Sequence of chain 1.C:
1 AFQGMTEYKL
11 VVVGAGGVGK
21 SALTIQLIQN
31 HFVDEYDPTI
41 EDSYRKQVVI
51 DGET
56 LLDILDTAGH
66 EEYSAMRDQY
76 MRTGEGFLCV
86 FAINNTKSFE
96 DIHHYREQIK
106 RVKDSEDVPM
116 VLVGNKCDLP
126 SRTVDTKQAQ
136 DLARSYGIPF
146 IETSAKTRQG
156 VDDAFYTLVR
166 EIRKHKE

Binding-site contacts:
Ligand atom O1B contacts residue LYS20 of chain 1.C at 3.5 Å (salt-bridge).
Ligand atom O2B contacts residue GLY17 of chain 1.C at 3.6 Å (h-bond).
Ligand atom N3B contacts residue MG1 of chain 1.M at 3.5 Å.
Ligand atom O3A contacts residue GLY19 of chain 1.C at 3.2 Å (h-bond).
Ligand atom O4' contacts residue LYS121 of chain 1.C at 3.3 Å (salt-bridge).
Ligand atom O6 contacts residue ASP123 of chain 1.C at 3.6 Å.
Ligand atom O2G contacts residue LYS20 of chain 1.C at 2.5 Å (salt-bridge).
Ligand atom O2' contacts residue ASP34 of chain 1.C at 3.1 Å (salt-bridge).
Ligand atom O6 contacts residue ALA150 of chain 1.C at 2.8 Å (h-bond).
Ligand atom O1G contacts residue THR39 of chain 1.C at 2.9 Å (h-bond).
Ligand atom N1 contacts residue ASP123 of chain 1.C at 2.8 Å (salt-bridge).
Ligand atom N3B contacts residue GLY17 of chain 1.C at 3.0 Å (h-bond).
Ligand atom N2 contacts residue ASP123 of chain 1.C at 2.9 Å (salt-bridge).
Ligand atom O6 contacts residue LYS121 of chain 1.C at 3.4 Å (salt-bridge).
Ligand atom O2G contacts residue GLY64 of chain 1.C at 2.8 Å (h-bond).
Ligand atom O2B contacts residue LYS20 of chain 1.C at 2.9 Å (salt-bridge).
Ligand atom O2' contacts residue VAL33 of chain 1.C at 2.6 Å (h-bond).
Ligand atom O6 contacts residue ASN120 of chain 1.C at 3.2 Å (h-bond).
Ligand atom O1G contacts residue MG1 of chain 1.M at 2.1 Å.
Ligand atom C8 contacts residue ALA22 of chain 1.C at 3.6 Å (hydrophobic).
Ligand atom O6 contacts residue SER149 of chain 1.C at 3.4 Å.
Ligand atom C2' contacts residue VAL33 of chain 1.C at 3.5 Å (hydrophobic).
Ligand atom C3' contacts residue GLU35 of chain 1.C at 3.6 Å.
Ligand atom O1A contacts residue SER21 of chain 1.C at 3.3 Å (h-bond).
Ligand atom O3' contacts residue TYR36 of chain 1.C at 3.6 Å.
Ligand atom PG contacts residue MG1 of chain 1.M at 3.3 Å.
Ligand atom O3G contacts residue TYR36 of chain 1.C at 3.5 Å.
Ligand atom O3G contacts residue PRO38 of chain 1.C at 3.3 Å.
Ligand atom C8 contacts residue GLY19 of chain 1.C at 3.6 Å.
Ligand atom N7 contacts residue ASN120 of chain 1.C at 3.0 Å (h-bond).
Ligand atom PB contacts residue MG1 of chain 1.M at 3.3 Å.
Ligand atom O1B contacts residue MG1 of chain 1.M at 2.1 Å.
Ligand atom O1B contacts residue SER21 of chain 1.C at 3.0 Å (h-bond).
Ligand atom O2B contacts residue VAL18 of chain 1.C at 3.2 Å (h-bond).
Ligand atom C6 contacts residue ASP123 of chain 1.C at 3.6 Å.
Ligand atom O3' contacts residue ASP34 of chain 1.C at 2.8 Å (salt-bridge).
Ligand atom O2B contacts residue GLY19 of chain 1.C at 3.0 Å (h-bond).
Ligand atom O1A contacts residue GLY19 of chain 1.C at 3.4 Å.
Ligand atom O1A contacts residue ALA22 of chain 1.C at 2.7 Å (h-bond).
Ligand atom O2' contacts residue PHE32 of chain 1.C at 3.4 Å.

A protein and the small-molecule ligand that binds it are described below.
Small molecule (SMILES): Nc1nc2c(ncn2[C@@H]2O[C@H](CO[P](=O)(O)O[P](=O)(O)NP(=O)(O)O)[C@@H](O)[C@H]2O)c(=O)[nH]1